Sequence of chain 1.A:
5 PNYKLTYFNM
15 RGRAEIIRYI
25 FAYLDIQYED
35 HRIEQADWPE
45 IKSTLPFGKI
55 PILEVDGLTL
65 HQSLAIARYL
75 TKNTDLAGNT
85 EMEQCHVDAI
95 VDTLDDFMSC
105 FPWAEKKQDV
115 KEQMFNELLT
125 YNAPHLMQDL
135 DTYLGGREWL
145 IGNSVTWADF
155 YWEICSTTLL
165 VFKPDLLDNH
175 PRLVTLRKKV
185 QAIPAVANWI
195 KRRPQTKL

Binding-site contacts:
Ligand atom F26 contacts residue PHE12 of chain 1.A at 3.4 Å.
Ligand atom F24 contacts residue ILE158 of chain 1.A at 3.9 Å.
Ligand atom N20 contacts residue GLY16 of chain 1.A at 3.7 Å.
Ligand atom N20 contacts residue TRP107 of chain 1.A at 4.0 Å.
Ligand atom C4 contacts residue GSH1 of chain 1.C at 3.7 Å.
Ligand atom O23 contacts residue TRP107 of chain 1.A at 3.7 Å.
Ligand atom N21 contacts residue TRP107 of chain 1.A at 3.7 Å.
Ligand atom N22 contacts residue GLN39 of chain 1.A at 3.8 Å.
Ligand atom C5 contacts residue ARG17 of chain 1.A at 3.8 Å.
Ligand atom C1 contacts residue MET102 of chain 1.A at 3.7 Å (hydrophobic).
Ligand atom F25 contacts residue GLN39 of chain 1.A at 2.8 Å.
Ligand atom C4 contacts residue TRP107 of chain 1.A at 3.4 Å (hydrophobic).
Ligand atom F26 contacts residue TRP42 of chain 1.A at 2.8 Å.
Ligand atom O23 contacts residue MET14 of chain 1.A at 3.6 Å.
Ligand atom F26 contacts residue GSH1 of chain 1.C at 3.4 Å.
Ligand atom F25 contacts residue PHE12 of chain 1.A at 3.9 Å.
Ligand atom F24 contacts residue MET102 of chain 1.A at 3.6 Å.
Ligand atom C2 contacts residue ARG17 of chain 1.A at 3.4 Å.
Ligand atom C18 contacts residue TRP107 of chain 1.A at 3.8 Å (hydrophobic).
Ligand atom C14 contacts residue MET102 of chain 1.A at 3.8 Å (hydrophobic).
Ligand atom C15 contacts residue TRP107 of chain 1.A at 3.6 Å (hydrophobic).
Ligand atom C1 contacts residue TYR155 of chain 1.A at 3.5 Å (hydrophobic).
Ligand atom C9 contacts residue MET14 of chain 1.A at 3.7 Å (hydrophobic).
Ligand atom C12 contacts residue PHE12 of chain 1.A at 3.5 Å (hydrophobic).
Ligand atom C3 contacts residue TYR155 of chain 1.A at 3.4 Å (hydrophobic).
Ligand atom C16 contacts residue TRP107 of chain 1.A at 3.8 Å (hydrophobic).
Ligand atom C5 contacts residue TRP107 of chain 1.A at 3.5 Å (hydrophobic).
Ligand atom O23 contacts residue LEU202 of chain 1.A at 3.2 Å.
Ligand atom C3 contacts residue MET102 of chain 1.A at 3.7 Å (hydrophobic).
Ligand atom C1 contacts residue ARG17 of chain 1.A at 3.8 Å.
Ligand atom C18 contacts residue MET14 of chain 1.A at 3.8 Å (hydrophobic).
Ligand atom C11 contacts residue GLN39 of chain 1.A at 3.5 Å.
Ligand atom C9 contacts residue PHE12 of chain 1.A at 3.9 Å (hydrophobic).
Ligand atom C4 contacts residue ARG17 of chain 1.A at 4.0 Å.
Ligand atom F24 contacts residue CYS159 of chain 1.A at 3.5 Å.
Ligand atom C6 contacts residue MET102 of chain 1.A at 4.0 Å (hydrophobic).
Ligand atom C7 contacts residue TRP107 of chain 1.A at 3.9 Å (hydrophobic).
Ligand atom C11 contacts residue PHE12 of chain 1.A at 3.9 Å (hydrophobic).
Ligand atom C19 contacts residue PHE12 of chain 1.A at 3.9 Å (hydrophobic).
Ligand atom C8 contacts residue TRP107 of chain 1.A at 3.9 Å (hydrophobic).

A small-molecule ligand and the protein it binds are described below.
Small molecule (SMILES): O=C(NC1CCN(CC(F)(F)F)CC1)c1ccc(-c2cccc(F)c2)nc1